Binding-site contacts:
Ligand atom O11 contacts residue PHE83 of chain 1.A at 3.4 Å.
Ligand atom O31 contacts residue LYS90 of chain 1.A at 3.3 Å (salt-bridge).
Ligand atom O11 contacts residue ALA32 of chain 1.A at 3.8 Å.
Ligand atom O32 contacts residue LYS90 of chain 1.A at 3.3 Å.
Ligand atom C9 contacts residue LEU135 of chain 1.A at 3.6 Å (hydrophobic).
Ligand atom O11 contacts residue LEU84 of chain 1.A at 2.9 Å (h-bond).
Ligand atom N1 contacts residue VAL65 of chain 1.A at 3.9 Å.
Ligand atom C21 contacts residue ILE11 of chain 1.A at 3.5 Å (hydrophobic).
Ligand atom C3 contacts residue LEU135 of chain 1.A at 3.4 Å (hydrophobic).
Ligand atom C22 contacts residue ILE11 of chain 1.A at 3.7 Å (hydrophobic).
Ligand atom C6 contacts residue ASP146 of chain 1.A at 3.2 Å.
Ligand atom C25 contacts residue HIS85 of chain 1.A at 3.8 Å.
Ligand atom C23 contacts residue GLN86 of chain 1.A at 3.9 Å.
Ligand atom C2 contacts residue ALA32 of chain 1.A at 3.5 Å (hydrophobic).
Ligand atom N1 contacts residue ALA32 of chain 1.A at 3.2 Å.
Ligand atom C8 contacts residue LEU135 of chain 1.A at 3.7 Å (hydrophobic).
Ligand atom O11 contacts residue LEU135 of chain 1.A at 3.7 Å.
Ligand atom C2 contacts residue LEU135 of chain 1.A at 3.2 Å (hydrophobic).
Ligand atom C7 contacts residue PHE81 of chain 1.A at 3.4 Å (hydrophobic).
Ligand atom C6 contacts residue PHE81 of chain 1.A at 3.7 Å (hydrophobic).
Ligand atom C12 contacts residue LEU135 of chain 1.A at 3.8 Å (hydrophobic).
Ligand atom C25 contacts residue ILE11 of chain 1.A at 3.9 Å (hydrophobic).
Ligand atom C7 contacts residue VAL65 of chain 1.A at 3.9 Å (hydrophobic).
Ligand atom C8 contacts residue ALA32 of chain 1.A at 3.6 Å (hydrophobic).
Ligand atom S30 contacts residue LYS90 of chain 1.A at 3.8 Å.
Ligand atom O11 contacts residue GLU82 of chain 1.A at 3.8 Å.
Ligand atom C25 contacts residue LEU84 of chain 1.A at 3.2 Å (hydrophobic).
Ligand atom N17 contacts residue LEU84 of chain 1.A at 3.4 Å (h-bond).
Ligand atom C20 contacts residue ILE11 of chain 1.A at 3.5 Å (hydrophobic).
Ligand atom C24 contacts residue HIS85 of chain 1.A at 3.2 Å.
Ligand atom C22 contacts residue ASP87 of chain 1.A at 3.6 Å.
Ligand atom C2 contacts residue GLU82 of chain 1.A at 3.7 Å.
Ligand atom O32 contacts residue ASP87 of chain 1.A at 3.1 Å (salt-bridge).
Ligand atom O31 contacts residue HIS85 of chain 1.A at 3.6 Å (h-bond).
Ligand atom C5 contacts residue ASP146 of chain 1.A at 3.5 Å.
Ligand atom N1 contacts residue LEU135 of chain 1.A at 3.5 Å.
Ligand atom N36 contacts residue ILE11 of chain 1.A at 3.1 Å (h-bond).
Ligand atom N1 contacts residue GLU82 of chain 1.A at 2.9 Å (salt-bridge).
Ligand atom C20 contacts residue LEU84 of chain 1.A at 3.6 Å (hydrophobic).
Ligand atom O32 contacts residue GLN86 of chain 1.A at 3.6 Å.

Sequence of chain 1.A:
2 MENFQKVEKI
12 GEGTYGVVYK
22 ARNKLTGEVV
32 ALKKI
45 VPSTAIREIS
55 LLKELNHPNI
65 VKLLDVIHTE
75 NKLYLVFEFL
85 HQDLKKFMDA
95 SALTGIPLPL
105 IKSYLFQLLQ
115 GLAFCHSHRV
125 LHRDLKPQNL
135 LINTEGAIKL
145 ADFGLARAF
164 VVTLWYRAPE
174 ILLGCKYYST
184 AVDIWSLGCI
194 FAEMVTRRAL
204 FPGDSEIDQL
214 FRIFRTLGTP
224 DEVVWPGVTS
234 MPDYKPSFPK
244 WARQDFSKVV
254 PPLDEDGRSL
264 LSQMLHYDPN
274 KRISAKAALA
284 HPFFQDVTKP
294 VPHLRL

The small molecule below binds the protein below.
Small molecule (SMILES): N=C(N)NS(=O)(=O)c1ccc(N/C=C2\C(=O)Nc3ccccc32)cc1